The small molecule below binds the protein below.
Small molecule (SMILES): O=c1cc[nH]c(=O)[nH]1

Sequence of chain 1.D:
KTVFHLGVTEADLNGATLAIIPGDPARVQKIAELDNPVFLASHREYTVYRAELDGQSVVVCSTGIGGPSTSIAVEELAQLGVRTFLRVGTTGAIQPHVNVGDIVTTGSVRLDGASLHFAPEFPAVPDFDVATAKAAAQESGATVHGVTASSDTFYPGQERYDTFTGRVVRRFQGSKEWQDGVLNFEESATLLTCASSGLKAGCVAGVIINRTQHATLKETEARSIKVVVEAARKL

Binding-site contacts:
Ligand atom O2 contacts residue PHE202 of chain 1.D at 3.9 Å.
Ligand atom C5 contacts residue GLY103 of chain 1.D at 3.4 Å.
Ligand atom C4 contacts residue PHE169 of chain 1.D at 3.9 Å (hydrophobic).
Ligand atom C5 contacts residue THR102 of chain 1.D at 4.1 Å.
Ligand atom N1 contacts residue GLY103 of chain 1.D at 4.4 Å.
Ligand atom N3 contacts residue GLN173 of chain 1.D at 2.8 Å (h-bond).
Ligand atom C6 contacts residue GOL1 of chain 1.X at 3.9 Å.
Ligand atom O2 contacts residue GOL1 of chain 1.X at 3.3 Å (h-bond).
Ligand atom O2 contacts residue GLU203 of chain 1.D at 3.3 Å.
Ligand atom C2 contacts residue GOL1 of chain 1.X at 3.5 Å.
Ligand atom O2 contacts residue MSE204 of chain 1.D at 3.6 Å.
Ligand atom N1 contacts residue PHE169 of chain 1.D at 4.5 Å.
Ligand atom C6 contacts residue THR101 of chain 1.D at 4.5 Å.
Ligand atom N1 contacts residue GOL1 of chain 1.X at 3.0 Å (h-bond).
Ligand atom C4 contacts residue GLN173 of chain 1.D at 3.5 Å.
Ligand atom O4 contacts residue GLY103 of chain 1.D at 4.5 Å.
Ligand atom C4 contacts residue GLY103 of chain 1.D at 4.2 Å.
Ligand atom C2 contacts residue GLN173 of chain 1.D at 3.8 Å.
Ligand atom C6 contacts residue THR102 of chain 1.D at 3.8 Å.
Ligand atom C2 contacts residue GLU203 of chain 1.D at 4.0 Å.
Ligand atom N1 contacts residue PHE202 of chain 1.D at 4.1 Å.
Ligand atom N3 contacts residue ARG175 of chain 1.D at 4.2 Å.
Ligand atom O4 contacts residue ARG175 of chain 1.D at 2.7 Å (salt-bridge).
Ligand atom O2 contacts residue PHE169 of chain 1.D at 4.2 Å.
Ligand atom C6 contacts residue GLY103 of chain 1.D at 3.6 Å.
Ligand atom C4 contacts residue PHE202 of chain 1.D at 4.5 Å (hydrophobic).
Ligand atom N3 contacts residue PHE202 of chain 1.D at 4.0 Å.
Ligand atom C2 contacts residue PHE169 of chain 1.D at 4.0 Å (hydrophobic).
Ligand atom C5 contacts residue PHE169 of chain 1.D at 4.5 Å (hydrophobic).
Ligand atom N3 contacts residue PHE169 of chain 1.D at 3.7 Å.
Ligand atom C4 contacts residue ARG175 of chain 1.D at 3.7 Å.
Ligand atom N1 contacts residue THR102 of chain 1.D at 4.3 Å.
Ligand atom O4 contacts residue GLN173 of chain 1.D at 3.4 Å (h-bond).
Ligand atom O4 contacts residue PHE169 of chain 1.D at 4.3 Å.
Ligand atom O2 contacts residue GLN173 of chain 1.D at 3.2 Å (h-bond).
Ligand atom C2 contacts residue PHE202 of chain 1.D at 3.7 Å (hydrophobic).